Binding-site contacts:
Ligand atom C12 contacts residue ASP72 of chain 1.B at 3.7 Å.
Ligand atom C8 contacts residue SER293 of chain 1.B at 3.6 Å.
Ligand atom O contacts residue ASP72 of chain 1.B at 3.3 Å (salt-bridge).
Ligand atom C6 contacts residue SER293 of chain 1.B at 3.3 Å.
Ligand atom C7 contacts residue PHE79 of chain 1.B at 3.5 Å (hydrophobic).
Ligand atom C1 contacts residue PHE200 of chain 1.B at 3.3 Å (hydrophobic).
Ligand atom O contacts residue GLU71 of chain 1.B at 3.2 Å (salt-bridge).
Ligand atom C5 contacts residue SER293 of chain 1.B at 3.5 Å.
Ligand atom C7 contacts residue SER293 of chain 1.B at 3.6 Å.
Ligand atom N1 contacts residue HIS187 of chain 1.B at 3.1 Å (h-bond).
Ligand atom C10 contacts residue GLU71 of chain 1.B at 3.6 Å.
Ligand atom C16 contacts residue TYR308 of chain 1.B at 3.6 Å (hydrophobic).
Ligand atom C9 contacts residue GLU71 of chain 1.B at 3.6 Å.
Ligand atom N contacts residue PHE77 of chain 1.B at 3.4 Å.
Ligand atom C9 contacts residue ASP72 of chain 1.B at 3.4 Å.
Ligand atom C16 contacts residue TYR185 of chain 1.B at 3.6 Å (hydrophobic).
Ligand atom C5 contacts residue PHE77 of chain 1.B at 3.7 Å (hydrophobic).
Ligand atom C11 contacts residue VAL70 of chain 1.B at 3.7 Å (hydrophobic).
Ligand atom C6 contacts residue LEU304 of chain 1.B at 3.8 Å (hydrophobic).
Ligand atom C8 contacts residue PHE79 of chain 1.B at 3.5 Å (hydrophobic).
Ligand atom C2 contacts residue PHE200 of chain 1.B at 3.5 Å (hydrophobic).
Ligand atom N1 contacts residue TYR185 of chain 1.B at 3.2 Å.
Ligand atom C12 contacts residue PHE79 of chain 1.B at 3.7 Å (hydrophobic).
Ligand atom C7 contacts residue PHE77 of chain 1.B at 3.7 Å (hydrophobic).
Ligand atom C6 contacts residue PHE77 of chain 1.B at 3.8 Å (hydrophobic).
Ligand atom C8 contacts residue PHE77 of chain 1.B at 3.6 Å (hydrophobic).
Ligand atom C9 contacts residue PHE79 of chain 1.B at 3.6 Å (hydrophobic).
Ligand atom C10 contacts residue ASP72 of chain 1.B at 3.3 Å.
Ligand atom C17 contacts residue TYR308 of chain 1.B at 3.6 Å (hydrophobic).
Ligand atom C1 contacts residue HIS187 of chain 1.B at 3.6 Å.
Ligand atom C10 contacts residue PHE79 of chain 1.B at 3.6 Å (hydrophobic).
Ligand atom C contacts residue PHE200 of chain 1.B at 3.8 Å (hydrophobic).
Ligand atom O contacts residue VAL70 of chain 1.B at 3.2 Å.
Ligand atom C17 contacts residue HIS187 of chain 1.B at 3.7 Å.
Ligand atom C9 contacts residue VAL70 of chain 1.B at 3.3 Å (hydrophobic).
Ligand atom N contacts residue SER293 of chain 1.B at 2.7 Å (h-bond).
Ligand atom N1 contacts residue ASN339 of chain 1.B at 3.2 Å.
Ligand atom C17 contacts residue TYR185 of chain 1.B at 3.2 Å (hydrophobic).
Ligand atom N1 contacts residue TYR308 of chain 1.B at 3.7 Å.
Ligand atom C15 contacts residue TYR185 of chain 1.B at 3.7 Å (hydrophobic).

The small molecule below binds the protein below.
Small molecule (SMILES): CCCCc1c(C)nc2ccc(OC)cc2c1SCCC#N

Sequence of chain 1.B:
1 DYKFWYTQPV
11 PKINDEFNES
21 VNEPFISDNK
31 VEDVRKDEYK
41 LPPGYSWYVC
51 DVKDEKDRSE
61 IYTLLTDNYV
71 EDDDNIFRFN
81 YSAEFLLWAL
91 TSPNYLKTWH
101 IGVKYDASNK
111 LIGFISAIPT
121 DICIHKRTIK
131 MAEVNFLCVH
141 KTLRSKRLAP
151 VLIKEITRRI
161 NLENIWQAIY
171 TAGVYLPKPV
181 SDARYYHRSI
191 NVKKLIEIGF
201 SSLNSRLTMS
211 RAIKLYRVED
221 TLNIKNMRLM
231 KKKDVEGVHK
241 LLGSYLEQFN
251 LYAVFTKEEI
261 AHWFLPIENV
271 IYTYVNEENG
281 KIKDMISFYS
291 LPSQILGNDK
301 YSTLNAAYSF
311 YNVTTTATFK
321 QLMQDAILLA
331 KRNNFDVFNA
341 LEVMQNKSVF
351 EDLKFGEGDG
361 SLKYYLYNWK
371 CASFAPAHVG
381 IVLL